Sequence of chain 1.B:
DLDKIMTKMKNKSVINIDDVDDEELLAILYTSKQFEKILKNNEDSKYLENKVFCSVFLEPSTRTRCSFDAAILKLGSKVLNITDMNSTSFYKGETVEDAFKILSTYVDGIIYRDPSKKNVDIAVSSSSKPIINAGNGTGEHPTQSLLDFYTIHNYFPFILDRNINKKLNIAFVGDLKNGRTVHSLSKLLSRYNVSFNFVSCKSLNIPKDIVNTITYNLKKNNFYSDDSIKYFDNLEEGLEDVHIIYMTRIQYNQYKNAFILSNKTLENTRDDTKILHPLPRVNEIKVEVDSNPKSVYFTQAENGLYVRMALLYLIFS

A small-molecule ligand and the protein it binds are described below.
Small molecule (SMILES): Oc1cc2ccccc2cc1O

Binding-site contacts:
Ligand atom O2 contacts residue GLU104 of chain 1.A at 2.5 Å (salt-bridge).
Ligand atom O1 contacts residue PRO299 of chain 1.B at 4.4 Å.
Ligand atom C6 contacts residue LEU113 of chain 1.A at 3.7 Å (hydrophobic).
Ligand atom C9 contacts residue ALA109 of chain 1.A at 4.0 Å (hydrophobic).
Ligand atom O2 contacts residue ARG73 of chain 1.B at 3.8 Å.
Ligand atom C4 contacts residue TYR116 of chain 1.A at 3.7 Å (hydrophobic).
Ligand atom C7 contacts residue LEU113 of chain 1.A at 4.2 Å (hydrophobic).
Ligand atom C7 contacts residue ALA109 of chain 1.A at 3.7 Å (hydrophobic).
Ligand atom C1 contacts residue ILE112 of chain 1.A at 3.8 Å (hydrophobic).
Ligand atom C2 contacts residue ILE112 of chain 1.A at 3.6 Å (hydrophobic).
Ligand atom C10 contacts residue ILE112 of chain 1.A at 3.5 Å (hydrophobic).
Ligand atom C3 contacts residue TYR116 of chain 1.A at 4.4 Å (hydrophobic).
Ligand atom C4 contacts residue ILE112 of chain 1.A at 4.2 Å (hydrophobic).
Ligand atom C8 contacts residue ALA109 of chain 1.A at 4.2 Å (hydrophobic).
Ligand atom C6 contacts residue ARG73 of chain 1.B at 4.4 Å.
Ligand atom C10 contacts residue ARG73 of chain 1.B at 3.5 Å.
Ligand atom C7 contacts residue ARG73 of chain 1.B at 3.9 Å.
Ligand atom C3 contacts residue ARG73 of chain 1.B at 3.5 Å.
Ligand atom C9 contacts residue GLU104 of chain 1.A at 3.4 Å.
Ligand atom C5 contacts residue TYR116 of chain 1.A at 4.4 Å (hydrophobic).
Ligand atom O1 contacts residue ILE112 of chain 1.A at 4.2 Å.
Ligand atom C8 contacts residue ARG73 of chain 1.B at 3.4 Å.
Ligand atom C4 contacts residue ARG73 of chain 1.B at 3.7 Å.
Ligand atom C9 contacts residue ARG73 of chain 1.B at 3.3 Å.
Ligand atom C8 contacts residue ILE112 of chain 1.A at 4.1 Å (hydrophobic).
Ligand atom C6 contacts residue ALA109 of chain 1.A at 4.3 Å (hydrophobic).
Ligand atom C1 contacts residue ARG73 of chain 1.B at 3.8 Å.
Ligand atom O2 contacts residue ILE112 of chain 1.A at 3.3 Å.
Ligand atom C3 contacts residue ILE112 of chain 1.A at 3.7 Å (hydrophobic).
Ligand atom C5 contacts residue CYS76 of chain 1.B at 4.1 Å (hydrophobic).
Ligand atom C10 contacts residue GLU104 of chain 1.A at 3.4 Å.
Ligand atom C2 contacts residue ARG73 of chain 1.B at 3.5 Å.
Ligand atom O2 contacts residue PRO299 of chain 1.B at 3.7 Å.
Ligand atom C7 contacts residue PHE100 of chain 1.A at 4.3 Å (hydrophobic).
Ligand atom O1 contacts residue PRO297 of chain 1.B at 4.4 Å.
Ligand atom O2 contacts residue LEU298 of chain 1.B at 4.0 Å.
Ligand atom C9 contacts residue ILE112 of chain 1.A at 3.9 Å (hydrophobic).
Ligand atom O1 contacts residue LEU298 of chain 1.B at 3.7 Å.
Ligand atom C5 contacts residue ARG73 of chain 1.B at 4.3 Å.
Ligand atom C5 contacts residue LEU113 of chain 1.A at 3.7 Å (hydrophobic).

Sequence of chain 1.A:
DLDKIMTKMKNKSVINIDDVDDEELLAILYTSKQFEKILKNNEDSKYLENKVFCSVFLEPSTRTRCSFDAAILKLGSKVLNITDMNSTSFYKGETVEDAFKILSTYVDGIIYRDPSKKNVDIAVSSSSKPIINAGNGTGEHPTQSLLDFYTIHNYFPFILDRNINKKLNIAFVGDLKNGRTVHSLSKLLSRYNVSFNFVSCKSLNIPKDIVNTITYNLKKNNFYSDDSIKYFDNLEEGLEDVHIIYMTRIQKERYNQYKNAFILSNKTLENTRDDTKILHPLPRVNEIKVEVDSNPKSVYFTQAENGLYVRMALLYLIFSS